Sequence of chain 2.A:
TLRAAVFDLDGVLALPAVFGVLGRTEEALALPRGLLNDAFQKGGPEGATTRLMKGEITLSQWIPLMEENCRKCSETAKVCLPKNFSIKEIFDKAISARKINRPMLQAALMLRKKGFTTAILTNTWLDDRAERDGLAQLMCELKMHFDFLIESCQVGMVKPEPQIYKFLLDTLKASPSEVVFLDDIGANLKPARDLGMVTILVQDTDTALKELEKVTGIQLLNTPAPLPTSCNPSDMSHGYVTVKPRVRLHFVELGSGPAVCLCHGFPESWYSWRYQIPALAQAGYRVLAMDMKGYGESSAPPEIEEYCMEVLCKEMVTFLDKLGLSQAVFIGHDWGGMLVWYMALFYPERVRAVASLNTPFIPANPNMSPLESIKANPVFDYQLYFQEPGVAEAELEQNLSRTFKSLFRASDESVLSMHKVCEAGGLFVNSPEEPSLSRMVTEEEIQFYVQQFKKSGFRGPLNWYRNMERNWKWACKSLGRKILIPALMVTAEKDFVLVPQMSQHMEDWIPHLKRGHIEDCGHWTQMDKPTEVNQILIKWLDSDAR

Binding-site contacts:
Ligand atom C8 contacts residue GLN384 of chain 2.A at 3.4 Å.
Ligand atom N3 contacts residue HIS524 of chain 2.A at 4.0 Å.
Ligand atom C2 contacts residue TYR383 of chain 2.A at 3.5 Å (hydrophobic).
Ligand atom N5 contacts residue GLN384 of chain 2.A at 3.6 Å (h-bond).
Ligand atom C12 contacts residue HIS524 of chain 2.A at 3.8 Å.
Ligand atom C2 contacts residue TYR466 of chain 2.A at 3.7 Å (hydrophobic).
Ligand atom N5 contacts residue LEU499 of chain 2.A at 3.9 Å.
Ligand atom C12 contacts residue PHE267 of chain 2.A at 3.4 Å (hydrophobic).
Ligand atom C8 contacts residue LEU499 of chain 2.A at 4.1 Å (hydrophobic).
Ligand atom N7 contacts residue ASP335 of chain 2.A at 4.1 Å.
Ligand atom C8 contacts residue TYR383 of chain 2.A at 3.0 Å (hydrophobic).
Ligand atom C6 contacts residue TYR466 of chain 2.A at 4.2 Å (hydrophobic).
Ligand atom N3 contacts residue ASP335 of chain 2.A at 2.6 Å (salt-bridge).
Ligand atom N5 contacts residue TYR383 of chain 2.A at 4.1 Å.
Ligand atom C14 contacts residue LEU408 of chain 2.A at 4.2 Å (hydrophobic).
Ligand atom C10 contacts residue TYR383 of chain 2.A at 3.6 Å (hydrophobic).
Ligand atom C13 contacts residue TYR383 of chain 2.A at 3.6 Å (hydrophobic).
Ligand atom N4 contacts residue TYR383 of chain 2.A at 2.5 Å (h-bond).
Ligand atom N7 contacts residue TRP336 of chain 2.A at 3.8 Å.
Ligand atom C2 contacts residue ASP335 of chain 2.A at 3.4 Å.
Ligand atom C6 contacts residue ASP335 of chain 2.A at 3.0 Å.
Ligand atom N4 contacts residue VAL498 of chain 2.A at 4.1 Å.
Ligand atom C9 contacts residue HIS524 of chain 2.A at 4.1 Å.
Ligand atom C15 contacts residue TRP525 of chain 2.A at 3.8 Å (hydrophobic).
Ligand atom C9 contacts residue TYR466 of chain 2.A at 3.6 Å (hydrophobic).
Ligand atom C1 contacts residue ASP335 of chain 2.A at 3.4 Å.
Ligand atom C9 contacts residue ASP335 of chain 2.A at 3.8 Å.
Ligand atom C1 contacts residue TYR383 of chain 2.A at 3.3 Å (hydrophobic).
Ligand atom N4 contacts residue TYR466 of chain 2.A at 3.1 Å (h-bond).
Ligand atom C15 contacts residue PHE267 of chain 2.A at 4.1 Å (hydrophobic).
Ligand atom C11 contacts residue TRP336 of chain 2.A at 3.8 Å (hydrophobic).
Ligand atom C1 contacts residue TYR466 of chain 2.A at 3.1 Å (hydrophobic).
Ligand atom C9 contacts residue PHE267 of chain 2.A at 4.1 Å (hydrophobic).
Ligand atom C6 contacts residue TRP336 of chain 2.A at 3.6 Å (hydrophobic).
Ligand atom N3 contacts residue TYR466 of chain 2.A at 3.5 Å (h-bond).
Ligand atom C12 contacts residue TRP525 of chain 2.A at 3.9 Å (hydrophobic).
Ligand atom C10 contacts residue TYR466 of chain 2.A at 3.4 Å (hydrophobic).
Ligand atom C15 contacts residue LEU408 of chain 2.A at 4.1 Å (hydrophobic).
Ligand atom C13 contacts residue TYR466 of chain 2.A at 4.2 Å (hydrophobic).
Ligand atom C13 contacts residue MET419 of chain 2.A at 4.1 Å (hydrophobic).

A protein and the small-molecule ligand that binds it are described below.
Small molecule (SMILES): Cn1cc(-c2nc3ccccc3[nH]2)cn1